Binding-site contacts:
Ligand atom O5 contacts residue GLU200 of chain 1.A at 3.0 Å (salt-bridge).
Ligand atom C5 contacts residue ASN179 of chain 1.A at 3.7 Å.
Ligand atom C2 contacts residue ASN179 of chain 1.A at 2.2 Å.
Ligand atom C8 contacts residue ASN179 of chain 1.A at 4.4 Å.
Ligand atom C3 contacts residue ASN179 of chain 1.A at 3.6 Å.
Ligand atom C1 contacts residue ASN305 of chain 1.A at 4.5 Å.
Ligand atom O6 contacts residue TYR198 of chain 1.A at 3.1 Å.
Ligand atom C6 contacts residue TYR198 of chain 1.A at 4.2 Å (hydrophobic).
Ligand atom C1 contacts residue GLU200 of chain 1.A at 4.0 Å.
Ligand atom N2 contacts residue ASN179 of chain 1.A at 2.6 Å (h-bond).
Ligand atom O5 contacts residue ASN179 of chain 1.A at 2.4 Å (h-bond).
Ligand atom O6 contacts residue GLU200 of chain 1.A at 3.1 Å (salt-bridge).
Ligand atom C1 contacts residue ASN179 of chain 1.A at 1.4 Å.
Ligand atom C4 contacts residue ASN179 of chain 1.A at 4.1 Å.
Ligand atom C7 contacts residue ASN179 of chain 1.A at 3.1 Å.
Ligand atom C5 contacts residue GLU200 of chain 1.A at 3.9 Å.
Ligand atom O7 contacts residue ASN179 of chain 1.A at 3.1 Å (h-bond).
Ligand atom C6 contacts residue GLU200 of chain 1.A at 3.5 Å.
Ligand atom O6 contacts residue THR181 of chain 1.A at 4.2 Å.

Sequence of chain 1.A:
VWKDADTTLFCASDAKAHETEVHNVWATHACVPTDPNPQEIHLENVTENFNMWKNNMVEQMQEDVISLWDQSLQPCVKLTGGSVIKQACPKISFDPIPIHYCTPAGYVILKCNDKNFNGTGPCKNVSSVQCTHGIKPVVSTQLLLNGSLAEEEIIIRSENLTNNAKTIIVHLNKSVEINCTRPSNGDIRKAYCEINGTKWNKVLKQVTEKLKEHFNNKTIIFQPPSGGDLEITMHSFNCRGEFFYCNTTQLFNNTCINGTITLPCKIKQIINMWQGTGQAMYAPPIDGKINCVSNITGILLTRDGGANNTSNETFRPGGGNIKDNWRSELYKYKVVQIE

The protein below binds the small molecule below.
Small molecule (SMILES): CC(=O)N[C@@H]1[C@@H](O)[C@H](O)[C@@H](CO)O[C@H]1O